Binding-site contacts:
Ligand atom N2 contacts residue ASN154 of chain 1.A at 3.8 Å.
Ligand atom C5 contacts residue THR156 of chain 1.A at 4.3 Å.
Ligand atom C2 contacts residue THR156 of chain 1.A at 3.9 Å.
Ligand atom C7 contacts residue GLY150 of chain 1.A at 4.3 Å.
Ligand atom C1 contacts residue MET151 of chain 1.A at 4.4 Å (hydrophobic).
Ligand atom O5 contacts residue THR156 of chain 1.A at 4.2 Å.
Ligand atom C3 contacts residue THR156 of chain 1.A at 4.0 Å.
Ligand atom C8 contacts residue ASN154 of chain 1.A at 3.9 Å.
Ligand atom O7 contacts residue ASN154 of chain 1.A at 3.3 Å (h-bond).
Ligand atom C1 contacts residue ASN154 of chain 1.A at 3.0 Å.
Ligand atom C7 contacts residue ASN154 of chain 1.A at 3.5 Å.
Ligand atom O5 contacts residue ASN154 of chain 1.A at 4.0 Å.
Ligand atom C2 contacts residue ASN154 of chain 1.A at 4.0 Å.
Ligand atom O7 contacts residue GLY150 of chain 1.A at 3.4 Å (h-bond).
Ligand atom C1 contacts residue THR156 of chain 1.A at 3.4 Å.
Ligand atom N2 contacts residue THR156 of chain 1.A at 3.8 Å.

Sequence of chain 1.A:
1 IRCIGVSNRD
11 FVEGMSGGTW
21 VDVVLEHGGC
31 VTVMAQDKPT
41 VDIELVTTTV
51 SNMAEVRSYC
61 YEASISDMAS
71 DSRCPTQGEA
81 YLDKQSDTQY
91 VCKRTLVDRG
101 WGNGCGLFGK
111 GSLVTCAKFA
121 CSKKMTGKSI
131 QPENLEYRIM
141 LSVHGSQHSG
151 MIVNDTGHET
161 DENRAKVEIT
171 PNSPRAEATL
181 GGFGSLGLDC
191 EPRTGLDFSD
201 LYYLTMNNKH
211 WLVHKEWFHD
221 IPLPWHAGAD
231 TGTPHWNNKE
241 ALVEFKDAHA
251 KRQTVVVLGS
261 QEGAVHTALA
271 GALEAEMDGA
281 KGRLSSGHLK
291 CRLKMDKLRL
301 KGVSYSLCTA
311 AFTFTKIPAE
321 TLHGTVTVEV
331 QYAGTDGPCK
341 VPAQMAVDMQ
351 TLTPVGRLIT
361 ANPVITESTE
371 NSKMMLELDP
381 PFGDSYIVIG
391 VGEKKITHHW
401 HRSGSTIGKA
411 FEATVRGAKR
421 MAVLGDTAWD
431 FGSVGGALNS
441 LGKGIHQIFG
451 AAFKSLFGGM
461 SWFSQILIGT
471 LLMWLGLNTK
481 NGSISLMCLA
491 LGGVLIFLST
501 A

This protein binds this small molecule.
Small molecule (SMILES): CC(=O)N[C@H]1[C@H](O[C@H]2[C@H](O)[C@@H](NC(C)=O)CO[C@@H]2CO)O[C@H](CO)[C@@H](O)[C@@H]1O